A protein and the small-molecule ligand that binds it are described below.
Small molecule (SMILES): O=C(O)Cc1ccc(O)c([N+](=O)[O-])c1

Binding-site contacts:
Ligand atom O5 contacts residue TYR101 of chain 1.B at 3.3 Å.
Ligand atom C7 contacts residue TYR99 of chain 1.B at 3.5 Å (hydrophobic).
Ligand atom O4 contacts residue TYR34 of chain 1.A at 3.7 Å.
Ligand atom N1 contacts residue HIS35 of chain 1.B at 3.7 Å.
Ligand atom C4 contacts residue TRP33 of chain 1.B at 3.2 Å (hydrophobic).
Ligand atom C4 contacts residue LYS59 of chain 1.B at 3.2 Å.
Ligand atom O4 contacts residue TYR101 of chain 1.B at 3.5 Å.
Ligand atom C8 contacts residue SER105 of chain 1.B at 4.0 Å.
Ligand atom C3 contacts residue TRP33 of chain 1.B at 3.3 Å (hydrophobic).
Ligand atom O2 contacts residue TRP33 of chain 1.B at 3.3 Å.
Ligand atom C4 contacts residue TRP93 of chain 1.A at 3.4 Å (hydrophobic).
Ligand atom O2 contacts residue TRP93 of chain 1.A at 4.0 Å.
Ligand atom O2 contacts residue HIS35 of chain 1.B at 3.8 Å.
Ligand atom C8 contacts residue TYR99 of chain 1.B at 3.4 Å (hydrophobic).
Ligand atom C1 contacts residue TRP93 of chain 1.A at 3.6 Å (hydrophobic).
Ligand atom O3 contacts residue ARG50 of chain 1.B at 2.8 Å (salt-bridge).
Ligand atom C6 contacts residue TYR101 of chain 1.B at 3.9 Å (hydrophobic).
Ligand atom C2 contacts residue TRP93 of chain 1.A at 3.8 Å (hydrophobic).
Ligand atom O1 contacts residue TRP98 of chain 1.A at 3.1 Å (h-bond).
Ligand atom C2 contacts residue TYR99 of chain 1.B at 3.8 Å (hydrophobic).
Ligand atom C7 contacts residue TYR34 of chain 1.A at 3.9 Å (hydrophobic).
Ligand atom N1 contacts residue ARG50 of chain 1.B at 3.8 Å.
Ligand atom C4 contacts residue ARG50 of chain 1.B at 4.0 Å.
Ligand atom O5 contacts residue TYR99 of chain 1.B at 2.5 Å (h-bond).
Ligand atom C3 contacts residue TRP93 of chain 1.A at 3.5 Å (hydrophobic).
Ligand atom N1 contacts residue TRP93 of chain 1.A at 3.8 Å.
Ligand atom O3 contacts residue LYS59 of chain 1.B at 2.2 Å (salt-bridge).
Ligand atom C6 contacts residue TRP93 of chain 1.A at 3.5 Å (hydrophobic).
Ligand atom C5 contacts residue TRP93 of chain 1.A at 3.4 Å (hydrophobic).
Ligand atom O1 contacts residue TYR99 of chain 1.B at 3.9 Å.
Ligand atom C8 contacts residue TYR101 of chain 1.B at 3.6 Å (hydrophobic).
Ligand atom O2 contacts residue ARG50 of chain 1.B at 2.7 Å (salt-bridge).
Ligand atom O1 contacts residue HIS35 of chain 1.B at 2.8 Å (h-bond).
Ligand atom N1 contacts residue TRP33 of chain 1.B at 3.4 Å.
Ligand atom O3 contacts residue TRP33 of chain 1.B at 3.2 Å.
Ligand atom N1 contacts residue TRP98 of chain 1.A at 3.9 Å.
Ligand atom C7 contacts residue TRP93 of chain 1.A at 3.8 Å (hydrophobic).
Ligand atom O3 contacts residue TRP93 of chain 1.A at 3.9 Å.
Ligand atom C5 contacts residue LYS59 of chain 1.B at 3.4 Å.
Ligand atom O5 contacts residue SER105 of chain 1.B at 3.2 Å (h-bond).

Sequence of chain 1.B:
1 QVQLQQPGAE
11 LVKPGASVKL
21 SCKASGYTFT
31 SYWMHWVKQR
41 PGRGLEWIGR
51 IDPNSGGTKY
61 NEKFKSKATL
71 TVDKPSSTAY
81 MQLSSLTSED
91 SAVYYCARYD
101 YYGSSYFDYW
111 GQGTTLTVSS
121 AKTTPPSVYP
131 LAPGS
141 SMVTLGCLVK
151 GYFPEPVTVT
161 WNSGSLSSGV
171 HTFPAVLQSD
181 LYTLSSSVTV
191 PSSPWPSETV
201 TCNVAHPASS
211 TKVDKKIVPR

Sequence of chain 1.A:
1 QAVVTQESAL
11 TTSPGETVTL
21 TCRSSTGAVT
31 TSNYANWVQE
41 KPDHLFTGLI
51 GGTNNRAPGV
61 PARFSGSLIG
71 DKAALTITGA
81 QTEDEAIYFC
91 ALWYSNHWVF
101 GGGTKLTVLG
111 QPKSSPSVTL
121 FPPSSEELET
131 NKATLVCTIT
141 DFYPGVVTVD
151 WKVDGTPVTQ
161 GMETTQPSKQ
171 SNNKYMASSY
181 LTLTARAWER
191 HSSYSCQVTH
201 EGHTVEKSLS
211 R